Binding-site contacts:
Ligand atom O5 contacts residue TRP227 of chain 1.B at 3.5 Å.
Ligand atom N3 contacts residue ASP199 of chain 1.B at 2.8 Å (salt-bridge).
Ligand atom N4 contacts residue GLY228 of chain 1.B at 3.2 Å (h-bond).
Ligand atom N3 contacts residue ALA200 of chain 1.B at 3.1 Å (h-bond).
Ligand atom C1 contacts residue ASP199 of chain 1.B at 3.7 Å.
Ligand atom C30 contacts residue TRP227 of chain 1.B at 3.5 Å (hydrophobic).
Ligand atom N2 contacts residue ASP199 of chain 1.B at 3.2 Å (salt-bridge).
Ligand atom C13 contacts residue TRP227 of chain 1.B at 3.8 Å (hydrophobic).
Ligand atom C27 contacts residue GLU94 of chain 1.B at 3.6 Å.
Ligand atom C11 contacts residue HIS43 of chain 1.B at 3.5 Å.
Ligand atom N2 contacts residue GLY238 of chain 1.B at 3.7 Å.
Ligand atom C17 contacts residue TRP50 of chain 1.B at 3.8 Å (hydrophobic).
Ligand atom F31 contacts residue GLY228 of chain 1.B at 3.6 Å.
Ligand atom F31 contacts residue GLU229 of chain 1.B at 3.2 Å.
Ligand atom CL18 contacts residue HIS43 of chain 1.B at 3.6 Å.
Ligand atom C6 contacts residue VAL225 of chain 1.B at 3.7 Å (hydrophobic).
Ligand atom C28 contacts residue GLU94 of chain 1.B at 3.4 Å.
Ligand atom C6 contacts residue CYS201 of chain 1.B at 3.5 Å (hydrophobic).
Ligand atom N3 contacts residue GLY230 of chain 1.B at 2.8 Å (h-bond).
Ligand atom C7 contacts residue CYS201 of chain 1.B at 3.7 Å (hydrophobic).
Ligand atom C1 contacts residue GLY228 of chain 1.B at 3.7 Å.
Ligand atom N8 contacts residue SER226 of chain 1.B at 3.0 Å (h-bond).
Ligand atom N8 contacts residue SER205 of chain 1.B at 2.9 Å (h-bond).
Ligand atom C9 contacts residue SER226 of chain 1.B at 3.8 Å.
Ligand atom C7 contacts residue SER205 of chain 1.B at 3.3 Å.
Ligand atom CL18 contacts residue TYR47 of chain 1.B at 3.7 Å.
Ligand atom C6 contacts residue SER205 of chain 1.B at 3.6 Å.
Ligand atom C16 contacts residue TYR47 of chain 1.B at 3.5 Å (hydrophobic).
Ligand atom N2 contacts residue ALA200 of chain 1.B at 3.6 Å (h-bond).
Ligand atom N3 contacts residue CYS231 of chain 1.B at 3.6 Å.
Ligand atom N20 contacts residue GLY228 of chain 1.B at 2.9 Å (h-bond).
Ligand atom O5 contacts residue GLY228 of chain 1.B at 3.6 Å.
Ligand atom C1 contacts residue ALA200 of chain 1.B at 3.5 Å (hydrophobic).
Ligand atom C11 contacts residue SER226 of chain 1.B at 3.6 Å.
Ligand atom N4 contacts residue TRP227 of chain 1.B at 3.6 Å.
Ligand atom F19 contacts residue GLY228 of chain 1.B at 2.9 Å.
Ligand atom F31 contacts residue TRP227 of chain 1.B at 3.5 Å.
Ligand atom F19 contacts residue TRP227 of chain 1.B at 3.4 Å.
Ligand atom N2 contacts residue TRP227 of chain 1.B at 3.8 Å.
Ligand atom C17 contacts residue LEU96 of chain 1.B at 3.8 Å (hydrophobic).

Sequence of chain 1.B:
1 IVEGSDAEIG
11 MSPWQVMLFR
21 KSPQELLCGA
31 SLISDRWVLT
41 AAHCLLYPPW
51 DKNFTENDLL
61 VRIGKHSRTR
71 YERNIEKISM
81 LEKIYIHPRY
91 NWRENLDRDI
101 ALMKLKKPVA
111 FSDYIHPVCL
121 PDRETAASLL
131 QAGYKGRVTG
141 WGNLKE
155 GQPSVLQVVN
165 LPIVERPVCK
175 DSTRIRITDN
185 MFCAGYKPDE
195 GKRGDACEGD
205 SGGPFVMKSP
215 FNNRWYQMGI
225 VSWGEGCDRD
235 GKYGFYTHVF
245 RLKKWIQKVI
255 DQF

The protein below binds the small molecule below.
Small molecule (SMILES): [H]/N=C(/N)NOCCNC(=O)Cc1c(Cl)ccc(NCC(F)(F)c2ccccc2)c1F